Binding-site contacts:
Ligand atom O7 contacts residue ASN154 of chain 56.B at 3.3 Å (h-bond).
Ligand atom C6 contacts residue HIS104 of chain 56.A at 3.2 Å.
Ligand atom C5 contacts residue HIS104 of chain 56.A at 3.1 Å.
Ligand atom C7 contacts residue ASN154 of chain 56.B at 3.3 Å.
Ligand atom C8 contacts residue ASN154 of chain 56.B at 3.4 Å.
Ligand atom C1 contacts residue HIS104 of chain 56.A at 3.2 Å.
Ligand atom C8 contacts residue HIS104 of chain 56.A at 4.0 Å.
Ligand atom O5 contacts residue HIS104 of chain 56.A at 3.0 Å (h-bond).
Ligand atom C1 contacts residue ASN154 of chain 56.B at 1.4 Å.
Ligand atom C2 contacts residue ASN154 of chain 56.B at 2.4 Å.
Ligand atom C3 contacts residue ASN154 of chain 56.B at 3.8 Å.
Ligand atom N2 contacts residue ASN154 of chain 56.B at 2.9 Å (h-bond).
Ligand atom C5 contacts residue ASN154 of chain 56.B at 3.7 Å.
Ligand atom C4 contacts residue ASN154 of chain 56.B at 4.2 Å.
Ligand atom O5 contacts residue ASN154 of chain 56.B at 2.4 Å (h-bond).
Ligand atom C4 contacts residue HIS104 of chain 56.A at 4.4 Å.

Sequence of chain 56.A:
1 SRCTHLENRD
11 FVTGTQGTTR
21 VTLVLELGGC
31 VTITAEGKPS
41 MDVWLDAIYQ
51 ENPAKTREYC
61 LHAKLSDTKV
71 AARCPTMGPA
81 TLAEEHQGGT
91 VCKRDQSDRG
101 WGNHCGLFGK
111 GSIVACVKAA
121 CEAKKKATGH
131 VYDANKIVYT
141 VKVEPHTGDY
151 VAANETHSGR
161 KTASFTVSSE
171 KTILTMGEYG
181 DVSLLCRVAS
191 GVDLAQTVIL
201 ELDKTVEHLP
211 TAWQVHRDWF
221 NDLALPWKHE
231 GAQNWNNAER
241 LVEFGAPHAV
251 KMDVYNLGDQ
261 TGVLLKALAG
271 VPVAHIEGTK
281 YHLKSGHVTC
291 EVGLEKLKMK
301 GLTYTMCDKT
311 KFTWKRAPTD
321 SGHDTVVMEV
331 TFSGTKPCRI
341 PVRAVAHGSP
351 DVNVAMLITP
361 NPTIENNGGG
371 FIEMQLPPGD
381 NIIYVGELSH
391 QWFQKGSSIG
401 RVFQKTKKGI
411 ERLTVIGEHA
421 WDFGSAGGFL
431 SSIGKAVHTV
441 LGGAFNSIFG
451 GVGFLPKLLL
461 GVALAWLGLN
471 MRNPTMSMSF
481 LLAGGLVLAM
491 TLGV

The protein below binds the small molecule below.
Small molecule (SMILES): CC(=O)N[C@H]1[C@H](O[C@H]2[C@H](O)[C@@H](NC(C)=O)CO[C@@H]2CO[C@@H]2O[C@@H](C)[C@@H](O)[C@@H](O)[C@@H]2O)O[C@H](CO)[C@@H](O)[C@@H]1O

Sequence of chain 56.B:
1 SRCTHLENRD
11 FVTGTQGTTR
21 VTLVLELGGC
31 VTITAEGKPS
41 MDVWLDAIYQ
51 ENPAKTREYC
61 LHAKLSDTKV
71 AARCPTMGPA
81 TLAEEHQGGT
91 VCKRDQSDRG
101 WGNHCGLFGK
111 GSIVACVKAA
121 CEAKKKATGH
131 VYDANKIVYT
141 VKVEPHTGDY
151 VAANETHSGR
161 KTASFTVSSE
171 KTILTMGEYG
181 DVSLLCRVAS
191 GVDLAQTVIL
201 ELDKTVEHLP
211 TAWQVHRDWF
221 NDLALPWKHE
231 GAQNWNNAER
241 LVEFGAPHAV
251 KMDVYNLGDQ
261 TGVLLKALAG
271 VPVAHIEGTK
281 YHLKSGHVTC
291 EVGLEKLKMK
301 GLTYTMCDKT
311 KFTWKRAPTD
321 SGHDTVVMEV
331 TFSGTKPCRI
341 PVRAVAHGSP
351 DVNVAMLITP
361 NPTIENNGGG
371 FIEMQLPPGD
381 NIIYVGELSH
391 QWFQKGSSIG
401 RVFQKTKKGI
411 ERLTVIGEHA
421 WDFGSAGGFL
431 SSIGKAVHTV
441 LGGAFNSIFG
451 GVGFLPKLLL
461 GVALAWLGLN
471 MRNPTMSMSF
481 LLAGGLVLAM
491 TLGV